Binding-site contacts:
Ligand atom O6 contacts residue LEU92 of chain 1.P at 2.9 Å (h-bond).
Ligand atom C8 contacts residue TYR73 of chain 1.M at 3.7 Å (hydrophobic).
Ligand atom O6 contacts residue GLU93 of chain 1.P at 3.6 Å.
Ligand atom N3 contacts residue ILE71 of chain 1.M at 3.8 Å.
Ligand atom N9 contacts residue SER72 of chain 1.M at 3.0 Å (h-bond).
Ligand atom N1 contacts residue LEU91 of chain 1.P at 4.1 Å.
Ligand atom N2 contacts residue GLU93 of chain 1.P at 2.7 Å (salt-bridge).
Ligand atom N2 contacts residue ILE71 of chain 1.M at 3.1 Å (h-bond).
Ligand atom O6 contacts residue TYR73 of chain 1.M at 4.3 Å.
Ligand atom C6 contacts residue GLU93 of chain 1.P at 3.6 Å.
Ligand atom N3 contacts residue SER72 of chain 1.M at 3.3 Å.
Ligand atom C8 contacts residue SER72 of chain 1.M at 4.1 Å.
Ligand atom C6 contacts residue LEU92 of chain 1.P at 4.0 Å (hydrophobic).
Ligand atom C4 contacts residue SER72 of chain 1.M at 3.9 Å.
Ligand atom C6 contacts residue LEU91 of chain 1.P at 3.7 Å (hydrophobic).
Ligand atom C8 contacts residue VAL74 of chain 1.M at 4.3 Å (hydrophobic).
Ligand atom N1 contacts residue GLU93 of chain 1.P at 2.8 Å (salt-bridge).
Ligand atom N7 contacts residue LYS119 of chain 1.P at 4.1 Å.
Ligand atom C2 contacts residue GLU93 of chain 1.P at 3.4 Å.
Ligand atom N3 contacts residue LEU67 of chain 1.M at 3.9 Å.
Ligand atom N2 contacts residue SER72 of chain 1.M at 4.2 Å.
Ligand atom C2 contacts residue TYR73 of chain 1.M at 3.7 Å (hydrophobic).
Ligand atom C5 contacts residue LEU91 of chain 1.P at 4.2 Å (hydrophobic).
Ligand atom N2 contacts residue THR70 of chain 1.M at 3.5 Å (h-bond).
Ligand atom C5 contacts residue TYR73 of chain 1.M at 3.5 Å (hydrophobic).
Ligand atom O6 contacts residue ASN90 of chain 1.P at 3.8 Å.
Ligand atom N7 contacts residue TYR73 of chain 1.M at 3.3 Å (h-bond).
Ligand atom C2 contacts residue SER72 of chain 1.M at 4.2 Å.
Ligand atom N2 contacts residue LEU24 of chain 1.M at 3.6 Å.
Ligand atom N2 contacts residue TYR73 of chain 1.M at 4.0 Å.
Ligand atom N9 contacts residue LEU67 of chain 1.M at 4.0 Å.
Ligand atom C2 contacts residue ILE71 of chain 1.M at 3.9 Å (hydrophobic).
Ligand atom C6 contacts residue TYR73 of chain 1.M at 3.7 Å (hydrophobic).
Ligand atom N3 contacts residue TYR73 of chain 1.M at 3.2 Å (h-bond).
Ligand atom C4 contacts residue LEU67 of chain 1.M at 3.8 Å (hydrophobic).
Ligand atom N9 contacts residue TYR73 of chain 1.M at 3.6 Å.
Ligand atom O6 contacts residue LEU91 of chain 1.P at 3.2 Å.
Ligand atom C4 contacts residue TYR73 of chain 1.M at 3.6 Å (hydrophobic).
Ligand atom N1 contacts residue TYR73 of chain 1.M at 3.8 Å.
Ligand atom N9 contacts residue VAL74 of chain 1.M at 3.9 Å.

This protein binds this small molecule.
Small molecule (SMILES): Nc1nc2[nH]cnc2c(=O)[nH]1

Sequence of chain 1.P:
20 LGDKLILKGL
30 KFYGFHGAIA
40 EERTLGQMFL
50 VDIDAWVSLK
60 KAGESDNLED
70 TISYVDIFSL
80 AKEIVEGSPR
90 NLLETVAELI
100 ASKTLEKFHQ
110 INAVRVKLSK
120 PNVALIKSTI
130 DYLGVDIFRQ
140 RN

Sequence of chain 1.M:
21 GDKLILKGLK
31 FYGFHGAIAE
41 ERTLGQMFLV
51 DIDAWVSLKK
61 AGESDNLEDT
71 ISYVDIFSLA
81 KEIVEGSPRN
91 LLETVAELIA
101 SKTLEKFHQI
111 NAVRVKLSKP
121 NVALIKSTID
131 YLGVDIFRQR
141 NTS